Sequence of chain 1.C:
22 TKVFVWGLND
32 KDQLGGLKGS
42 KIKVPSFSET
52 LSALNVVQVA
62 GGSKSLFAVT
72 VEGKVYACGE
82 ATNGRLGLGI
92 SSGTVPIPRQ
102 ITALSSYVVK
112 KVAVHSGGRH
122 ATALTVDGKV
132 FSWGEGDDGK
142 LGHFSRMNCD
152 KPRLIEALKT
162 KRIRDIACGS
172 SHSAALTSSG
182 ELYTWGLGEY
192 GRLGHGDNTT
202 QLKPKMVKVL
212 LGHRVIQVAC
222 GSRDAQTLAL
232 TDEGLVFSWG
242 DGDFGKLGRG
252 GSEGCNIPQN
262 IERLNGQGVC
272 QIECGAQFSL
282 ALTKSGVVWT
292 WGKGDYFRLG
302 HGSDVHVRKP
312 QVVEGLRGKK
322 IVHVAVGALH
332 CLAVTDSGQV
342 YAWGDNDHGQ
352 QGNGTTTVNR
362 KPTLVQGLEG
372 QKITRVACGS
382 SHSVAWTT

Binding-site contacts:
Ligand atom C contacts residue ARG224 of chain 1.C at 3.2 Å.
Ligand atom CB contacts residue LEU29 of chain 1.C at 3.8 Å (hydrophobic).
Ligand atom OD1 contacts residue ARG224 of chain 1.C at 2.8 Å (salt-bridge).
Ligand atom O contacts residue ARG224 of chain 1.C at 2.6 Å (salt-bridge).
Ligand atom CB contacts residue LYS42 of chain 1.C at 3.7 Å.
Ligand atom OD1 contacts residue LYS294 of chain 1.C at 2.9 Å (salt-bridge).
Ligand atom CB contacts residue TYR297 of chain 1.C at 3.3 Å (hydrophobic).
Ligand atom CG contacts residue SER381 of chain 1.C at 3.6 Å.
Ligand atom CA contacts residue TYR297 of chain 1.C at 3.9 Å (hydrophobic).
Ligand atom NZ contacts residue ASP346 of chain 1.C at 3.5 Å (salt-bridge).
Ligand atom OD2 contacts residue LYS42 of chain 1.C at 3.4 Å (salt-bridge).
Ligand atom CG contacts residue ALA277 of chain 1.C at 3.4 Å (hydrophobic).
Ligand atom OD1 contacts residue SER41 of chain 1.C at 3.9 Å.
Ligand atom C contacts residue HIS349 of chain 1.C at 3.5 Å.
Ligand atom OD1 contacts residue ASP31 of chain 1.C at 3.4 Å.
Ligand atom OD2 contacts residue SER381 of chain 1.C at 2.5 Å (h-bond).
Ligand atom O contacts residue LYS65 of chain 1.C at 3.0 Å (salt-bridge).
Ligand atom N contacts residue ARG224 of chain 1.C at 3.8 Å.
Ligand atom OD2 contacts residue ALA277 of chain 1.C at 3.5 Å.
Ligand atom CG contacts residue LEU330 of chain 1.C at 3.6 Å (hydrophobic).
Ligand atom CG contacts residue SER41 of chain 1.C at 3.8 Å.
Ligand atom CG contacts residue SER382 of chain 1.C at 3.3 Å.
Ligand atom CA contacts residue ARG224 of chain 1.C at 3.9 Å.
Ligand atom N contacts residue TYR297 of chain 1.C at 3.3 Å (h-bond).
Ligand atom CE contacts residue ASP346 of chain 1.C at 3.5 Å.
Ligand atom CB contacts residue ALA277 of chain 1.C at 3.6 Å (hydrophobic).
Ligand atom CG contacts residue ARG224 of chain 1.C at 3.6 Å.
Ligand atom OD2 contacts residue SER382 of chain 1.C at 2.8 Å (h-bond).
Ligand atom N contacts residue HIS349 of chain 1.C at 3.8 Å.
Ligand atom NZ contacts residue ASP348 of chain 1.C at 2.7 Å (salt-bridge).
Ligand atom O contacts residue ASP31 of chain 1.C at 3.5 Å (salt-bridge).
Ligand atom O contacts residue HIS349 of chain 1.C at 2.9 Å (h-bond).
Ligand atom NZ contacts residue TYR297 of chain 1.C at 3.9 Å.
Ligand atom OD2 contacts residue LEU29 of chain 1.C at 3.9 Å.
Ligand atom CE contacts residue ASP348 of chain 1.C at 3.2 Å.
Ligand atom OD2 contacts residue SER41 of chain 1.C at 2.8 Å (h-bond).
Ligand atom CB contacts residue ARG224 of chain 1.C at 3.5 Å.
Ligand atom O contacts residue ALA329 of chain 1.C at 3.5 Å.
Ligand atom OD1 contacts residue ALA277 of chain 1.C at 3.9 Å.
Ligand atom CB contacts residue SER382 of chain 1.C at 3.2 Å.

A protein and the small-molecule ligand that binds it are described below.
Small molecule (SMILES): C[C@H](NC(=O)[C@@H](N)CC(=O)O)C(=O)N[C@@H](CC(=O)O)C(=O)N[C@@H](CCCCN)C(=O)N[C@@H](CC(=O)O)C(=O)N[C@@H](CCC(N)=O)C(=O)N[C@H](C=O)CC(=O)O